Binding-site contacts:
Ligand atom C06 contacts residue PHE88 of chain 2.A at 3.6 Å (hydrophobic).
Ligand atom C20 contacts residue PHE284 of chain 2.A at 3.9 Å (hydrophobic).
Ligand atom C32 contacts residue THR289 of chain 2.A at 3.5 Å.
Ligand atom C19 contacts residue PHE221 of chain 2.A at 3.1 Å (hydrophobic).
Ligand atom C40 contacts residue ARG85 of chain 2.A at 3.9 Å.
Ligand atom C04 contacts residue PHE200 of chain 2.A at 3.0 Å (hydrophobic).
Ligand atom C16 contacts residue ILE281 of chain 2.A at 3.6 Å (hydrophobic).
Ligand atom C38 contacts residue ARG85 of chain 2.A at 3.9 Å.
Ligand atom C29 contacts residue HEM1 of chain 2.B at 2.9 Å.
Ligand atom C40 contacts residue HEM1 of chain 2.B at 3.4 Å.
Ligand atom C28 contacts residue ALA285 of chain 2.A at 3.4 Å (hydrophobic).
Ligand atom C29 contacts residue ALA285 of chain 2.A at 3.5 Å (hydrophobic).
Ligand atom N26 contacts residue PHE284 of chain 2.A at 3.7 Å.
Ligand atom C24 contacts residue SER99 of chain 2.A at 3.9 Å.
Ligand atom C17 contacts residue MET94 of chain 2.A at 3.7 Å (hydrophobic).
Ligand atom N08 contacts residue PHE88 of chain 2.A at 3.7 Å.
Ligand atom C20 contacts residue PHE221 of chain 2.A at 3.8 Å (hydrophobic).
Ligand atom C27 contacts residue ALA285 of chain 2.A at 3.5 Å (hydrophobic).
Ligand atom O25 contacts residue SER99 of chain 2.A at 3.3 Å (h-bond).
Ligand atom C17 contacts residue ILE281 of chain 2.A at 3.8 Å (hydrophobic).
Ligand atom C39 contacts residue ARG85 of chain 2.A at 3.2 Å.
Ligand atom C31 contacts residue THR289 of chain 2.A at 3.6 Å.
Ligand atom C10 contacts residue PHE88 of chain 2.A at 3.7 Å (hydrophobic).
Ligand atom C38 contacts residue SER99 of chain 2.A at 3.5 Å.
Ligand atom S11 contacts residue PHE88 of chain 2.A at 3.9 Å.
Ligand atom C31 contacts residue HEM1 of chain 2.B at 3.4 Å.
Ligand atom C17 contacts residue ILE100 of chain 2.A at 3.2 Å (hydrophobic).
Ligand atom C15 contacts residue PHE284 of chain 2.A at 3.5 Å (hydrophobic).
Ligand atom C18 contacts residue PHE221 of chain 2.A at 3.2 Å (hydrophobic).
Ligand atom C27 contacts residue ILE281 of chain 2.A at 3.9 Å (hydrophobic).
Ligand atom C18 contacts residue ILE100 of chain 2.A at 3.8 Å (hydrophobic).
Ligand atom C19 contacts residue VAL220 of chain 2.A at 3.4 Å (hydrophobic).
Ligand atom C39 contacts residue HEM1 of chain 2.B at 3.7 Å.
Ligand atom C17 contacts residue PHE221 of chain 2.A at 3.9 Å (hydrophobic).
Ligand atom N30 contacts residue HEM1 of chain 2.B at 2.4 Å.
Ligand atom C23 contacts residue PHE284 of chain 2.A at 3.9 Å (hydrophobic).
Ligand atom C14 contacts residue PHE284 of chain 2.A at 3.5 Å (hydrophobic).
Ligand atom C43 contacts residue ALA350 of chain 2.A at 3.9 Å (hydrophobic).
Ligand atom C13 contacts residue PHE284 of chain 2.A at 3.7 Å (hydrophobic).
Ligand atom O05 contacts residue PHE88 of chain 2.A at 3.5 Å.

Sequence of chain 2.A:
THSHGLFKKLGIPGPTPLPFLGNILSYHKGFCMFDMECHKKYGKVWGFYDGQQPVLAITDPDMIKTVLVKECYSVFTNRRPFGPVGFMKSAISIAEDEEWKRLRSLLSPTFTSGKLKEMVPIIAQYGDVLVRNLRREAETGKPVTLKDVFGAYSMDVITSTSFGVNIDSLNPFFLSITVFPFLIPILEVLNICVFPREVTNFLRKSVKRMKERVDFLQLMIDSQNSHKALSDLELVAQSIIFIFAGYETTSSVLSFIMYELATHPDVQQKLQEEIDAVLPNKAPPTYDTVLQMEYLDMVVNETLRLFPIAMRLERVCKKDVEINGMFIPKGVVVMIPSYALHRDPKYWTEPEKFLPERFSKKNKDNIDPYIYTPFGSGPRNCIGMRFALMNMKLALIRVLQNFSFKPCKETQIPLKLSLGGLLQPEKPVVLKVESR

A small-molecule ligand and the protein it binds are described below.
Small molecule (SMILES): CC(C)(C)OC(=O)N[C@@H](CS[C@@H](Cc1cccc2ccccc12)C(=O)NCc1cccnc1)Cc1cccc2ccccc12